A small-molecule ligand and the protein it binds are described below.
Small molecule (SMILES): Fc1ccc2[nH]ccc2c1

Binding-site contacts:
Ligand atom C9 contacts residue GLY33 of chain 1.A at 3.5 Å.
Ligand atom C9 contacts residue TRP433 of chain 1.A at 3.5 Å (hydrophobic).
Ligand atom C3 contacts residue TRP433 of chain 1.A at 3.8 Å (hydrophobic).
Ligand atom N7 contacts residue TRP151 of chain 1.A at 3.5 Å.
Ligand atom C6 contacts residue TRP433 of chain 1.A at 3.4 Å (hydrophobic).
Ligand atom C8 contacts residue PRO152 of chain 1.A at 3.7 Å (hydrophobic).
Ligand atom F10 contacts residue VAL37 of chain 1.A at 3.1 Å.
Ligand atom C4 contacts residue TRP433 of chain 1.A at 3.5 Å (hydrophobic).
Ligand atom C2 contacts residue GLY221 of chain 1.A at 3.5 Å.
Ligand atom C5 contacts residue PRO223 of chain 1.A at 3.8 Å (hydrophobic).
Ligand atom C3 contacts residue PRO223 of chain 1.A at 4.2 Å (hydrophobic).
Ligand atom C2 contacts residue ALA434 of chain 1.A at 4.1 Å (hydrophobic).
Ligand atom C2 contacts residue PHE222 of chain 1.A at 4.1 Å (hydrophobic).
Ligand atom F10 contacts residue TRP433 of chain 1.A at 3.4 Å.
Ligand atom C4 contacts residue PRO223 of chain 1.A at 4.2 Å (hydrophobic).
Ligand atom C2 contacts residue PRO223 of chain 1.A at 3.8 Å (hydrophobic).
Ligand atom C2 contacts residue TRP433 of chain 1.A at 3.6 Å (hydrophobic).
Ligand atom C3 contacts residue VAL37 of chain 1.A at 3.9 Å (hydrophobic).
Ligand atom C1 contacts residue PRO223 of chain 1.A at 3.4 Å (hydrophobic).
Ligand atom C1 contacts residue PHE222 of chain 1.A at 3.5 Å (hydrophobic).
Ligand atom C3 contacts residue TRP36 of chain 1.A at 4.1 Å (hydrophobic).
Ligand atom N7 contacts residue PRO223 of chain 1.A at 3.7 Å.
Ligand atom C8 contacts residue PRO223 of chain 1.A at 4.1 Å (hydrophobic).
Ligand atom C8 contacts residue TRP151 of chain 1.A at 3.5 Å (hydrophobic).
Ligand atom C3 contacts residue GLY221 of chain 1.A at 3.9 Å.
Ligand atom F10 contacts residue TRP36 of chain 1.A at 3.9 Å.
Ligand atom C4 contacts residue VAL37 of chain 1.A at 3.9 Å (hydrophobic).
Ligand atom F10 contacts residue GLY221 of chain 1.A at 3.9 Å.
Ligand atom C6 contacts residue PHE222 of chain 1.A at 4.0 Å (hydrophobic).
Ligand atom C6 contacts residue PRO223 of chain 1.A at 3.3 Å (hydrophobic).
Ligand atom C8 contacts residue TRP433 of chain 1.A at 3.7 Å (hydrophobic).
Ligand atom F10 contacts residue ALA434 of chain 1.A at 3.4 Å.
Ligand atom C5 contacts residue GLY33 of chain 1.A at 4.2 Å.
Ligand atom N7 contacts residue TRP433 of chain 1.A at 3.8 Å.
Ligand atom C5 contacts residue TRP433 of chain 1.A at 3.3 Å (hydrophobic).
Ligand atom C1 contacts residue TRP433 of chain 1.A at 3.7 Å (hydrophobic).
Ligand atom C9 contacts residue PRO152 of chain 1.A at 4.0 Å (hydrophobic).
Ligand atom C3 contacts residue ALA434 of chain 1.A at 4.1 Å (hydrophobic).
Ligand atom C4 contacts residue PHE17 of chain 1.A at 4.2 Å (hydrophobic).
Ligand atom N7 contacts residue PHE222 of chain 1.A at 3.5 Å.

Sequence of chain 1.A:
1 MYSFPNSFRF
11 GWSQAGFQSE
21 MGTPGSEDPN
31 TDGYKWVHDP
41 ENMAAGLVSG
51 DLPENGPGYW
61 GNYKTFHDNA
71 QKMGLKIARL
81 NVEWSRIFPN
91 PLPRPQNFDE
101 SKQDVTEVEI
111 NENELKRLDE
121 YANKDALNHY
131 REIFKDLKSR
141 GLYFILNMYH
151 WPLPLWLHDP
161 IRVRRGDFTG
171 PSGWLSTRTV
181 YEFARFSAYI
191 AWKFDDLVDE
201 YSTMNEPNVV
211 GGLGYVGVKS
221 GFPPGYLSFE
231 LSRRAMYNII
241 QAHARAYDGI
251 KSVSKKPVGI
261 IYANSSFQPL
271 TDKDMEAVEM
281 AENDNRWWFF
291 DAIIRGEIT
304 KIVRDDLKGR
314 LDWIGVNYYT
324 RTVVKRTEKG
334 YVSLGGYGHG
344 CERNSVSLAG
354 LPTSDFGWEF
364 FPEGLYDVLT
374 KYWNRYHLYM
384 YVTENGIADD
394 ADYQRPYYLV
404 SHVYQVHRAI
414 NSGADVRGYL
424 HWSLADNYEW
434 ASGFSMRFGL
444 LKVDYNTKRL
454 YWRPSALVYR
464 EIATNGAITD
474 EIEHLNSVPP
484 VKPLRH